Sequence of chain 23.Q:
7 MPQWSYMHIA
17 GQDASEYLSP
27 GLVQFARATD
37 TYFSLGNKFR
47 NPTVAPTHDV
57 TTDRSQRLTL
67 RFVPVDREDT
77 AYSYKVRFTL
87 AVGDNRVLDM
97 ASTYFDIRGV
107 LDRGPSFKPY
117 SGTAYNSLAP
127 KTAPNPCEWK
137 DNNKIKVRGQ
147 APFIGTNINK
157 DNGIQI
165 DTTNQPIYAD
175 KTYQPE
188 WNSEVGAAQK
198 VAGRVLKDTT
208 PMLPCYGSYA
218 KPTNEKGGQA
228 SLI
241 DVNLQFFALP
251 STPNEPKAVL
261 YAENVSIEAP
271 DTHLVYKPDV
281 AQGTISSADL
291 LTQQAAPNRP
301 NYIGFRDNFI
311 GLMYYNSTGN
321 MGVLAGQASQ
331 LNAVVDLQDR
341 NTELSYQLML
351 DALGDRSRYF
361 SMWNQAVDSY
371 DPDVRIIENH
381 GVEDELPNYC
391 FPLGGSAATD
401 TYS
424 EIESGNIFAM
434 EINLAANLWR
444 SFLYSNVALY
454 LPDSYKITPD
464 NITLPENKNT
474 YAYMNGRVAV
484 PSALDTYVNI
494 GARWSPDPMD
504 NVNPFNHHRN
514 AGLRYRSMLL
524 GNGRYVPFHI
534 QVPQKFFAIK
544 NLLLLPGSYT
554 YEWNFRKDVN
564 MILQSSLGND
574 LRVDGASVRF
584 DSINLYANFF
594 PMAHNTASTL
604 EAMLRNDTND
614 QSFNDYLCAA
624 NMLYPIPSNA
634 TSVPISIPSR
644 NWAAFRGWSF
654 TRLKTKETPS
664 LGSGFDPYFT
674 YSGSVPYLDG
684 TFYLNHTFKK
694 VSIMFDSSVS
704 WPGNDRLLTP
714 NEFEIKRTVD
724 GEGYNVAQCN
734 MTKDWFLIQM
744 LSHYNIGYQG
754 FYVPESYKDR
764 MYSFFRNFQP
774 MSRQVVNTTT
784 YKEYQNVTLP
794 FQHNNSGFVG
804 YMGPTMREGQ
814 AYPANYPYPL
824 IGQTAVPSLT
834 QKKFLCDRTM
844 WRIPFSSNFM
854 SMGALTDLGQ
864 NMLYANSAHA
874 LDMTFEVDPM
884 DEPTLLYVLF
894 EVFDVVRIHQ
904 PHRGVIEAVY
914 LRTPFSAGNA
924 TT

The protein below binds the small molecule below.
Small molecule (SMILES): NC(N)=NCCC[C@H](NC(=O)[C@@H]1CCCN1)C(=O)N[C@H](C=O)CC1=NC=NC1

Sequence of chain 23.R:
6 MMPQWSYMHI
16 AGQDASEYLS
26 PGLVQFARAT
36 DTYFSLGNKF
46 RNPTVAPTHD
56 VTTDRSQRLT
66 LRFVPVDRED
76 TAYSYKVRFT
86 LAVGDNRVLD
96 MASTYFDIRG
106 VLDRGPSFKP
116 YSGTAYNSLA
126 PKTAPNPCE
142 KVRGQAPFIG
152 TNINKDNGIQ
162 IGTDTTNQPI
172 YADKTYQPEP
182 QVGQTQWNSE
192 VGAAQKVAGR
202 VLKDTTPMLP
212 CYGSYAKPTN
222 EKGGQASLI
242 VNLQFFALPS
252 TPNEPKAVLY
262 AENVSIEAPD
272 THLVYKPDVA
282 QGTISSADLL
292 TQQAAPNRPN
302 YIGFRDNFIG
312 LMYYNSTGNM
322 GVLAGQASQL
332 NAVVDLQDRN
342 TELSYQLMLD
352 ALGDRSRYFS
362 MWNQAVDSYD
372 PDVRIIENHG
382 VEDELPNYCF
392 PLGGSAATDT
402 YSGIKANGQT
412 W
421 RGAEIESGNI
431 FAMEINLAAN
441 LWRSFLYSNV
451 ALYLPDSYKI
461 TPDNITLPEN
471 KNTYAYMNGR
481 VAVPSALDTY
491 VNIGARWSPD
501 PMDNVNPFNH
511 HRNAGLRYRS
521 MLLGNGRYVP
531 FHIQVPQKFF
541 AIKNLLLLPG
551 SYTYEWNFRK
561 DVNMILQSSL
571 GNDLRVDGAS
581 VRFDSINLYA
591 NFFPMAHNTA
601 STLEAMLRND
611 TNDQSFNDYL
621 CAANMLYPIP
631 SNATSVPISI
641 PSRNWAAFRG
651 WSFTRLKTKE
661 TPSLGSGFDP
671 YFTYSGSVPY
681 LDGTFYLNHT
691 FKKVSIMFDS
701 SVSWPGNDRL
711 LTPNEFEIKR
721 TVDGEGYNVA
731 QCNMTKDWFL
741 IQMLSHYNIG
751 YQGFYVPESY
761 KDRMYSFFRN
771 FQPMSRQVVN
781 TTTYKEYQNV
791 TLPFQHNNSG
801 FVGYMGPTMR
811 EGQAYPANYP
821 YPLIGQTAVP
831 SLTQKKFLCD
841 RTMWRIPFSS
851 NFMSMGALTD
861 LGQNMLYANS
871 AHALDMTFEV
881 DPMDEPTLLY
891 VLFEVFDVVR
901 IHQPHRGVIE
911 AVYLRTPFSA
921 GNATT

Binding-site contacts:
Ligand atom O contacts residue TYR619 of chain 23.R at 2.7 Å.
Ligand atom CG contacts residue CYS621 of chain 23.R at 3.9 Å (hydrophobic).
Ligand atom N contacts residue TYR619 of chain 23.R at 3.6 Å.
Ligand atom ND1 contacts residue LEU348 of chain 23.R at 3.6 Å.
Ligand atom CA contacts residue ASN617 of chain 23.R at 4.1 Å.
Ligand atom N contacts residue ASP618 of chain 23.R at 3.4 Å (salt-bridge).
Ligand atom CB contacts residue TYR619 of chain 23.R at 3.7 Å (hydrophobic).
Ligand atom CB contacts residue GLU894 of chain 23.R at 3.4 Å.
Ligand atom C contacts residue ARG845 of chain 23.R at 4.1 Å.
Ligand atom O contacts residue ARG649 of chain 23.R at 3.3 Å (salt-bridge).
Ligand atom CG contacts residue GLU894 of chain 23.R at 3.2 Å.
Ligand atom CD contacts residue ARG46 of chain 23.Q at 3.3 Å.
Ligand atom CD contacts residue CYS621 of chain 23.R at 3.5 Å (hydrophobic).
Ligand atom CB contacts residue ARG649 of chain 23.R at 4.1 Å.
Ligand atom CB contacts residue LEU620 of chain 23.R at 3.8 Å (hydrophobic).
Ligand atom N contacts residue CYS621 of chain 23.R at 3.0 Å (h-bond).
Ligand atom CA contacts residue TYR619 of chain 23.R at 4.2 Å (hydrophobic).
Ligand atom CA contacts residue CYS621 of chain 23.R at 3.2 Å (hydrophobic).
Ligand atom CG contacts residue ASN617 of chain 23.R at 3.7 Å.
Ligand atom NE2 contacts residue ARG845 of chain 23.R at 4.0 Å.
Ligand atom CA contacts residue TYR619 of chain 23.R at 4.1 Å (hydrophobic).
Ligand atom CG contacts residue ARG46 of chain 23.Q at 3.1 Å.
Ligand atom C contacts residue ARG649 of chain 23.R at 3.9 Å.
Ligand atom CB contacts residue ARG649 of chain 23.R at 4.2 Å.
Ligand atom N contacts residue ARG649 of chain 23.R at 4.2 Å.
Ligand atom ND1 contacts residue GLU894 of chain 23.R at 3.5 Å (salt-bridge).
Ligand atom NE2 contacts residue GLU894 of chain 23.R at 4.2 Å.
Ligand atom CB contacts residue PHE896 of chain 23.R at 4.0 Å (hydrophobic).
Ligand atom C contacts residue TYR619 of chain 23.R at 3.2 Å (hydrophobic).
Ligand atom N contacts residue ASN617 of chain 23.R at 2.9 Å (h-bond).
Ligand atom O contacts residue ALA857 of chain 23.R at 3.7 Å.
Ligand atom CE1 contacts residue GLU894 of chain 23.R at 4.1 Å.
Ligand atom CE1 contacts residue LEU348 of chain 23.R at 3.5 Å (hydrophobic).
Ligand atom CD2 contacts residue ARG845 of chain 23.R at 4.0 Å.
Ligand atom CD2 contacts residue GLU894 of chain 23.R at 3.7 Å.
Ligand atom CD contacts residue ASN617 of chain 23.R at 3.1 Å.
Ligand atom CB contacts residue ALA857 of chain 23.R at 4.2 Å (hydrophobic).
Ligand atom CB contacts residue TYR619 of chain 23.R at 4.0 Å (hydrophobic).
Ligand atom CB contacts residue CYS621 of chain 23.R at 3.5 Å (hydrophobic).
Ligand atom N contacts residue TYR619 of chain 23.R at 3.5 Å (h-bond).